Binding-site contacts:
Ligand atom O6 contacts residue ASN19 of chain 50.Q at 4.3 Å.
Ligand atom N2 contacts residue ASN19 of chain 50.Q at 4.1 Å.
Ligand atom O5 contacts residue ASN19 of chain 50.Q at 2.1 Å (h-bond).
Ligand atom C1 contacts residue ASN19 of chain 50.Q at 1.9 Å.
Ligand atom C2 contacts residue ASN19 of chain 50.Q at 3.4 Å.
Ligand atom C5 contacts residue ASN19 of chain 50.Q at 3.3 Å.
Ligand atom C3 contacts residue ASN19 of chain 50.Q at 4.4 Å.
Ligand atom C4 contacts residue ASN19 of chain 50.Q at 4.5 Å.
Ligand atom C8 contacts residue TYR17 of chain 50.Q at 4.3 Å (hydrophobic).
Ligand atom C6 contacts residue ASN19 of chain 50.Q at 4.0 Å.

Sequence of chain 50.Q:
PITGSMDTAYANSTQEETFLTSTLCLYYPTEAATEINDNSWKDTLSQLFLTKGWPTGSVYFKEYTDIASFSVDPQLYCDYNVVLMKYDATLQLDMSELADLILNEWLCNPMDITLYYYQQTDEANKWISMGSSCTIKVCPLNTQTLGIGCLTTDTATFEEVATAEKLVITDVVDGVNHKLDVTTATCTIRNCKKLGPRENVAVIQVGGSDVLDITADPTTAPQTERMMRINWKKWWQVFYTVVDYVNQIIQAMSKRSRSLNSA

The protein below binds the small molecule below.
Small molecule (SMILES): CC(=O)N[C@H]1[C@H](O[C@H]2[C@H](O)[C@@H](NC(C)=O)CO[C@@H]2CO)O[C@H](CO)[C@@H](O)[C@@H]1O